Binding-site contacts:
Ligand atom N2 contacts residue ASN122 of chain 1.H at 3.0 Å (h-bond).
Ligand atom C8 contacts residue GLN100 of chain 1.H at 3.7 Å.
Ligand atom C3 contacts residue ASN122 of chain 1.H at 3.9 Å.
Ligand atom O6 contacts residue LYS131 of chain 1.H at 4.0 Å.
Ligand atom O5 contacts residue ASN122 of chain 1.H at 2.3 Å (h-bond).
Ligand atom C6 contacts residue LYS131 of chain 1.H at 3.4 Å.
Ligand atom C8 contacts residue LYS133 of chain 1.H at 4.2 Å.
Ligand atom C7 contacts residue ASN122 of chain 1.H at 3.7 Å.
Ligand atom C5 contacts residue LYS131 of chain 1.H at 3.5 Å.
Ligand atom C7 contacts residue LYS133 of chain 1.H at 4.2 Å.
Ligand atom C2 contacts residue ASN122 of chain 1.H at 2.5 Å.
Ligand atom C1 contacts residue LYS131 of chain 1.H at 3.5 Å.
Ligand atom O5 contacts residue LYS131 of chain 1.H at 2.6 Å (salt-bridge).
Ligand atom C5 contacts residue ASN122 of chain 1.H at 3.6 Å.
Ligand atom C8 contacts residue PHE121 of chain 1.H at 3.7 Å (hydrophobic).
Ligand atom C4 contacts residue ASN122 of chain 1.H at 4.3 Å.
Ligand atom O7 contacts residue LYS133 of chain 1.H at 3.4 Å.
Ligand atom C7 contacts residue PHE121 of chain 1.H at 4.4 Å (hydrophobic).
Ligand atom C8 contacts residue SER120 of chain 1.H at 3.4 Å.
Ligand atom C1 contacts residue ASN122 of chain 1.H at 1.4 Å.
Ligand atom O7 contacts residue ASN122 of chain 1.H at 3.9 Å.

Sequence of chain 1.H:
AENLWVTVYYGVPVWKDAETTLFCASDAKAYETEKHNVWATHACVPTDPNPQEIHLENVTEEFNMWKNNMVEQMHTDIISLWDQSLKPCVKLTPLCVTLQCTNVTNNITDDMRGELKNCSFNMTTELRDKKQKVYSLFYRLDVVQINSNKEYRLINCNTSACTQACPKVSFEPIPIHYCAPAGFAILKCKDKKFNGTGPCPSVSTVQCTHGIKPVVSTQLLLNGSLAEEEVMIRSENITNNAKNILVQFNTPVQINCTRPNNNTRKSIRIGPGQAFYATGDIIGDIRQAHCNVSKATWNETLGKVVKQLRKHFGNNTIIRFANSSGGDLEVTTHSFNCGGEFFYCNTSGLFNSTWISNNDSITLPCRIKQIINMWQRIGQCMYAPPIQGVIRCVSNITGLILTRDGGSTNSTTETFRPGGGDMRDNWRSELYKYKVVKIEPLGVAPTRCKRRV

This protein binds this small molecule.
Small molecule (SMILES): CC(=O)N[C@H]1[C@H](O[C@H]2[C@H](O)[C@@H](NC(C)=O)CO[C@@H]2CO)O[C@H](CO)[C@@H](O[C@@H]2O[C@H](CO)[C@@H](O)[C@H](O)[C@@H]2O)[C@@H]1O